A protein and the small-molecule ligand that binds it are described below.
Small molecule (SMILES): CC(=O)N[C@@H]1[C@@H](O)[C@H](O)[C@@H](CO)O[C@H]1O

Sequence of chain 1.A:
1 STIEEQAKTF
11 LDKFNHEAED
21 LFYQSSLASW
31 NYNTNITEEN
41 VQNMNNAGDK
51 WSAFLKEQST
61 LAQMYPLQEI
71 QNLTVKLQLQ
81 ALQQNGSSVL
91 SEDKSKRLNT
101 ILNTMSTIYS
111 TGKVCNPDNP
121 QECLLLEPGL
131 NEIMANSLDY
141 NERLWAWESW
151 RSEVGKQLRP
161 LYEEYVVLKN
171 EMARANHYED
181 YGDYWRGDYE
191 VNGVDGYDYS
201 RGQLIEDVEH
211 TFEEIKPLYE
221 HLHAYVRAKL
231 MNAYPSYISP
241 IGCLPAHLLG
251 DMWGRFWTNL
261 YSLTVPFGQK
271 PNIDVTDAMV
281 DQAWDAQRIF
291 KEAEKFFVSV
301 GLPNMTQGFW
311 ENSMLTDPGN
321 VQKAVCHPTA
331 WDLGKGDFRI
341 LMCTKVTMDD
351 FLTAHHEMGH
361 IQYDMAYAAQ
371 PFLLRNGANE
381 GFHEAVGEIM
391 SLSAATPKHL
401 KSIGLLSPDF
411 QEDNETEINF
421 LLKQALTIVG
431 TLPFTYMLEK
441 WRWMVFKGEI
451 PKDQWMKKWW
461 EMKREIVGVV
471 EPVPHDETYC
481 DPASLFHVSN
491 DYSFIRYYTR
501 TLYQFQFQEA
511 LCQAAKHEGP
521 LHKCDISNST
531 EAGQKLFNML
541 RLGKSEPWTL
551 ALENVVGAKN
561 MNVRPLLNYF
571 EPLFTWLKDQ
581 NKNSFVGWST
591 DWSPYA

Binding-site contacts:
Ligand atom C1 contacts residue ASN85 of chain 1.A at 1.4 Å.
Ligand atom N2 contacts residue GLN83 of chain 1.A at 4.3 Å.
Ligand atom O6 contacts residue VAL89 of chain 1.A at 4.0 Å.
Ligand atom C8 contacts residue GLN83 of chain 1.A at 3.2 Å.
Ligand atom N2 contacts residue GLN63 of chain 1.A at 4.2 Å.
Ligand atom C2 contacts residue ASN85 of chain 1.A at 2.4 Å.
Ligand atom C7 contacts residue ASN176 of chain 1.A at 4.2 Å.
Ligand atom C5 contacts residue ASN85 of chain 1.A at 3.6 Å.
Ligand atom C7 contacts residue GLN83 of chain 1.A at 3.6 Å.
Ligand atom O3 contacts residue HIS177 of chain 1.A at 4.0 Å.
Ligand atom C7 contacts residue GLN63 of chain 1.A at 4.4 Å.
Ligand atom N2 contacts residue ASN85 of chain 1.A at 3.0 Å (h-bond).
Ligand atom C3 contacts residue ASN85 of chain 1.A at 3.8 Å.
Ligand atom C8 contacts residue ASN85 of chain 1.A at 4.5 Å.
Ligand atom O5 contacts residue VAL89 of chain 1.A at 3.7 Å.
Ligand atom C6 contacts residue VAL89 of chain 1.A at 4.3 Å (hydrophobic).
Ligand atom C4 contacts residue ASN85 of chain 1.A at 4.1 Å.
Ligand atom O7 contacts residue GLN83 of chain 1.A at 3.9 Å.
Ligand atom O5 contacts residue ASN85 of chain 1.A at 2.2 Å (h-bond).
Ligand atom O7 contacts residue ASN85 of chain 1.A at 2.8 Å (h-bond).
Ligand atom C7 contacts residue ASN85 of chain 1.A at 3.2 Å.
Ligand atom C1 contacts residue GLN63 of chain 1.A at 3.9 Å.
Ligand atom O7 contacts residue ASN176 of chain 1.A at 3.0 Å (h-bond).